Binding-site contacts:
Ligand atom C6' contacts residue PGE1 of chain 1.U at 4.0 Å.
Ligand atom O2 contacts residue GLN414 of chain 1.A at 4.0 Å.
Ligand atom C2' contacts residue TYR400 of chain 1.A at 3.6 Å (hydrophobic).
Ligand atom C4 contacts residue PGE1 of chain 1.U at 4.1 Å.
Ligand atom C1' contacts residue PGE1 of chain 1.U at 4.1 Å.
Ligand atom O5 contacts residue HIS399 of chain 1.A at 2.6 Å (h-bond).
Ligand atom O2 contacts residue ARG398 of chain 1.A at 3.8 Å.
Ligand atom O5 contacts residue ASN401 of chain 1.A at 3.1 Å (h-bond).
Ligand atom C3 contacts residue ASP418 of chain 1.A at 3.3 Å.
Ligand atom O2 contacts residue TYR400 of chain 1.A at 3.6 Å.
Ligand atom O3 contacts residue HIS399 of chain 1.A at 3.4 Å.
Ligand atom O3 contacts residue ASP418 of chain 1.A at 2.7 Å (salt-bridge).
Ligand atom C5 contacts residue TYR400 of chain 1.A at 4.3 Å (hydrophobic).
Ligand atom C1 contacts residue TYR400 of chain 1.A at 3.9 Å (hydrophobic).
Ligand atom C4 contacts residue HIS399 of chain 1.A at 4.1 Å.
Ligand atom C5 contacts residue PGE1 of chain 1.U at 4.2 Å.
Ligand atom C3 contacts residue GLN414 of chain 1.A at 4.3 Å.
Ligand atom C3 contacts residue HIS399 of chain 1.A at 3.8 Å.
Ligand atom C3 contacts residue TYR400 of chain 1.A at 4.3 Å (hydrophobic).
Ligand atom O1 contacts residue PGE1 of chain 1.U at 4.2 Å.
Ligand atom C5 contacts residue HIS399 of chain 1.A at 3.3 Å.
Ligand atom O4 contacts residue PGE1 of chain 1.U at 3.9 Å.
Ligand atom O2 contacts residue HIS399 of chain 1.A at 4.0 Å.
Ligand atom C5 contacts residue ASN401 of chain 1.A at 3.6 Å.
Ligand atom O5 contacts residue PHE402 of chain 1.A at 2.9 Å (h-bond).
Ligand atom C2 contacts residue ASP418 of chain 1.A at 3.5 Å.
Ligand atom O4 contacts residue ASN401 of chain 1.A at 2.9 Å (h-bond).
Ligand atom C3' contacts residue ASN401 of chain 1.A at 4.3 Å.
Ligand atom C1 contacts residue ASN401 of chain 1.A at 3.8 Å.
Ligand atom C3' contacts residue TYR400 of chain 1.A at 3.7 Å (hydrophobic).
Ligand atom O5 contacts residue TYR400 of chain 1.A at 3.2 Å (h-bond).
Ligand atom C5 contacts residue PHE402 of chain 1.A at 3.6 Å (hydrophobic).
Ligand atom O3 contacts residue GLN414 of chain 1.A at 3.5 Å (h-bond).
Ligand atom C4 contacts residue ASN401 of chain 1.A at 3.8 Å.
Ligand atom O2 contacts residue ASP418 of chain 1.A at 2.6 Å (salt-bridge).
Ligand atom O3 contacts residue TYR439 of chain 1.A at 4.0 Å.
Ligand atom C4' contacts residue TYR400 of chain 1.A at 4.3 Å (hydrophobic).
Ligand atom C2' contacts residue ASN401 of chain 1.A at 3.9 Å.
Ligand atom O4 contacts residue TYR400 of chain 1.A at 3.8 Å.
Ligand atom C2 contacts residue GLN414 of chain 1.A at 4.0 Å.

The protein below binds the small molecule below.
Small molecule (SMILES): O=[N+]([O-])c1ccc(O[C@@H]2O[C@@H](CO)[C@H](O)[C@H]2O)cc1

Sequence of chain 1.A:
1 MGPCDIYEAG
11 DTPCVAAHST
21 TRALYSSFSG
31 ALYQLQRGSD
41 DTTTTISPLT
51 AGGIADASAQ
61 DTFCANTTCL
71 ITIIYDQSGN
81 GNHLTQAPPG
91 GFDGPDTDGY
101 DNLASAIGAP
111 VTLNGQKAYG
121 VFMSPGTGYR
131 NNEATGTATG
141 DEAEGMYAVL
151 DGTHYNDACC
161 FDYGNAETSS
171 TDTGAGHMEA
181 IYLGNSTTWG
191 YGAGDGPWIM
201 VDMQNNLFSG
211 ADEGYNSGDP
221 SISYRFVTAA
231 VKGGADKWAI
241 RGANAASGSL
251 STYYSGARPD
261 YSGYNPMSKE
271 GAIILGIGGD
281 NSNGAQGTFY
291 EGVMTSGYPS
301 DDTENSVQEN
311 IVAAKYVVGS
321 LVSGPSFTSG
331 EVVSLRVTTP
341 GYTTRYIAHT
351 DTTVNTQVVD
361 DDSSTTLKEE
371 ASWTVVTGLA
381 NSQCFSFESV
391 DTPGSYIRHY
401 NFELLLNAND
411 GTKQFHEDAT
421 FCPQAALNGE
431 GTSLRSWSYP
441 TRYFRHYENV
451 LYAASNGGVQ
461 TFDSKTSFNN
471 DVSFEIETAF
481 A